Sequence of chain 1.W:
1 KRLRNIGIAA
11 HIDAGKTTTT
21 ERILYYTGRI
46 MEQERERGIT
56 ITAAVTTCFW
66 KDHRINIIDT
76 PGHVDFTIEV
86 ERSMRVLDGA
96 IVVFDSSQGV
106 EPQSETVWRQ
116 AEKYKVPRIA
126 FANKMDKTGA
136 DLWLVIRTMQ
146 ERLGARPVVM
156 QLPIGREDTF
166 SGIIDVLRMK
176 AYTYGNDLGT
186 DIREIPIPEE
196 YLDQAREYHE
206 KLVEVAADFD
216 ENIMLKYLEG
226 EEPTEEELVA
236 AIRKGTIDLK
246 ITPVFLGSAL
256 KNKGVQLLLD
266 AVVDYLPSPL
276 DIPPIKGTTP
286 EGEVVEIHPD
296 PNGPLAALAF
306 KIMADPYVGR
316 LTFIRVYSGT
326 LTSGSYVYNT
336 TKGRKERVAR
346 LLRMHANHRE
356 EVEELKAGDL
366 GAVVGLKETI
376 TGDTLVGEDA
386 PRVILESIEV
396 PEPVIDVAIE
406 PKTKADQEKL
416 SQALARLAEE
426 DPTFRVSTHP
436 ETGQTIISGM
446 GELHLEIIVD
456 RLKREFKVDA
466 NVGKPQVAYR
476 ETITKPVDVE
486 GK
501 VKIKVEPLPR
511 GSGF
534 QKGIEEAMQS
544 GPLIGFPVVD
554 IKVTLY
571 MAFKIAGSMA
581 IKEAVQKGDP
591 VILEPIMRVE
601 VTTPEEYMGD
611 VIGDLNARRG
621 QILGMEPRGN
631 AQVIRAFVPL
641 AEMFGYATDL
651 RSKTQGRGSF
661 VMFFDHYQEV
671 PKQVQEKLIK

Binding-site contacts:
Ligand atom N2 contacts residue ASP131 of chain 1.W at 3.4 Å (salt-bridge).
Ligand atom O1B contacts residue LYS16 of chain 1.W at 3.1 Å (salt-bridge).
Ligand atom O3G contacts residue ILE12 of chain 1.W at 3.5 Å.
Ligand atom O1A contacts residue THR18 of chain 1.W at 2.2 Å (h-bond).
Ligand atom O2B contacts residue THR17 of chain 1.W at 2.9 Å (h-bond).
Ligand atom O2G contacts residue HIS78 of chain 1.W at 3.4 Å.
Ligand atom O3A contacts residue GLY15 of chain 1.W at 3.3 Å (h-bond).
Ligand atom N1 contacts residue LYS129 of chain 1.W at 3.4 Å.
Ligand atom O2A contacts residue THR17 of chain 1.W at 3.2 Å.
Ligand atom O6 contacts residue ASN128 of chain 1.W at 3.1 Å (h-bond).
Ligand atom N9 contacts residue LYS129 of chain 1.W at 3.4 Å.
Ligand atom C6 contacts residue LEU255 of chain 1.W at 3.1 Å (hydrophobic).
Ligand atom N3 contacts residue LEU255 of chain 1.W at 3.5 Å.
Ligand atom N1 contacts residue LEU255 of chain 1.W at 3.4 Å.
Ligand atom O1B contacts residue ALA14 of chain 1.W at 3.2 Å (h-bond).
Ligand atom O6 contacts residue LEU255 of chain 1.W at 2.9 Å (h-bond).
Ligand atom O1B contacts residue ASP13 of chain 1.W at 3.0 Å (salt-bridge).
Ligand atom PA contacts residue THR18 of chain 1.W at 3.5 Å.
Ligand atom O1G contacts residue MG1 of chain 1.ZC at 1.9 Å.
Ligand atom C6 contacts residue LYS129 of chain 1.W at 3.3 Å.
Ligand atom C3B contacts residue ASP13 of chain 1.W at 3.2 Å.
Ligand atom N1 contacts residue ASP131 of chain 1.W at 3.0 Å (salt-bridge).
Ligand atom O3G contacts residue ASP13 of chain 1.W at 3.3 Å (salt-bridge).
Ligand atom O6 contacts residue ALA254 of chain 1.W at 3.1 Å (h-bond).
Ligand atom O1A contacts residue GLY15 of chain 1.W at 3.2 Å.
Ligand atom O4' contacts residue LYS129 of chain 1.W at 3.4 Å (salt-bridge).
Ligand atom C5 contacts residue LYS129 of chain 1.W at 3.4 Å.
Ligand atom PB contacts residue MG1 of chain 1.ZC at 2.8 Å.
Ligand atom O1G contacts residue THR55 of chain 1.W at 2.4 Å (h-bond).
Ligand atom C2 contacts residue LEU255 of chain 1.W at 3.3 Å (hydrophobic).
Ligand atom N7 contacts residue ASN128 of chain 1.W at 3.4 Å (h-bond).
Ligand atom O6 contacts residue SER253 of chain 1.W at 3.5 Å (h-bond).
Ligand atom C4 contacts residue LYS129 of chain 1.W at 3.4 Å.
Ligand atom C3B contacts residue MG1 of chain 1.ZC at 2.9 Å.
Ligand atom O2A contacts residue MG1 of chain 1.ZC at 3.3 Å.
Ligand atom O3G contacts residue LYS16 of chain 1.W at 2.2 Å (salt-bridge).
Ligand atom O1B contacts residue GLY15 of chain 1.W at 3.2 Å (h-bond).
Ligand atom PG contacts residue LYS16 of chain 1.W at 3.4 Å.
Ligand atom O2B contacts residue MG1 of chain 1.ZC at 1.8 Å.
Ligand atom PG contacts residue MG1 of chain 1.ZC at 3.0 Å.

The small molecule below binds the protein below.
Small molecule (SMILES): Nc1nc2c(ncn2[C@@H]2O[C@H](CO[P](=O)(O)O[P](=O)(O)CP(=O)(O)O)[C@@H](O)[C@H]2O)c(=O)[nH]1